Binding-site contacts:
Ligand atom C5 contacts residue TYR6 of chain 2.A at 4.0 Å (hydrophobic).
Ligand atom C7 contacts residue ARG8 of chain 2.A at 4.4 Å.
Ligand atom N2 contacts residue ARG8 of chain 2.A at 3.9 Å.
Ligand atom C7 contacts residue ASN208 of chain 2.A at 3.4 Å.
Ligand atom C2 contacts residue PRO7 of chain 2.A at 3.5 Å (hydrophobic).
Ligand atom C8 contacts residue LEU9 of chain 2.A at 4.0 Å (hydrophobic).
Ligand atom N2 contacts residue PRO7 of chain 2.A at 2.7 Å (h-bond).
Ligand atom C5 contacts residue ASN208 of chain 2.A at 3.7 Å.
Ligand atom C8 contacts residue PRO7 of chain 2.A at 3.6 Å (hydrophobic).
Ligand atom O6 contacts residue TYR6 of chain 2.A at 3.5 Å.
Ligand atom O7 contacts residue ASN208 of chain 2.A at 3.5 Å (h-bond).
Ligand atom C7 contacts residue PRO7 of chain 2.A at 3.6 Å (hydrophobic).
Ligand atom C3 contacts residue ASN208 of chain 2.A at 3.8 Å.
Ligand atom O5 contacts residue ASN208 of chain 2.A at 2.4 Å (h-bond).
Ligand atom O5 contacts residue TYR6 of chain 2.A at 4.0 Å.
Ligand atom C8 contacts residue ARG8 of chain 2.A at 3.8 Å.
Ligand atom C3 contacts residue PRO7 of chain 2.A at 3.8 Å (hydrophobic).
Ligand atom C6 contacts residue TYR6 of chain 2.A at 4.3 Å (hydrophobic).
Ligand atom C8 contacts residue ARG280 of chain 2.A at 4.1 Å.
Ligand atom C2 contacts residue ASN208 of chain 2.A at 2.4 Å.
Ligand atom C1 contacts residue ASN208 of chain 2.A at 1.5 Å.
Ligand atom C4 contacts residue ASN208 of chain 2.A at 4.2 Å.
Ligand atom C8 contacts residue ASN208 of chain 2.A at 4.5 Å.
Ligand atom C1 contacts residue TYR6 of chain 2.A at 4.1 Å (hydrophobic).
Ligand atom C1 contacts residue PRO7 of chain 2.A at 3.6 Å (hydrophobic).
Ligand atom N2 contacts residue ASN208 of chain 2.A at 2.9 Å (h-bond).

Sequence of chain 2.A:
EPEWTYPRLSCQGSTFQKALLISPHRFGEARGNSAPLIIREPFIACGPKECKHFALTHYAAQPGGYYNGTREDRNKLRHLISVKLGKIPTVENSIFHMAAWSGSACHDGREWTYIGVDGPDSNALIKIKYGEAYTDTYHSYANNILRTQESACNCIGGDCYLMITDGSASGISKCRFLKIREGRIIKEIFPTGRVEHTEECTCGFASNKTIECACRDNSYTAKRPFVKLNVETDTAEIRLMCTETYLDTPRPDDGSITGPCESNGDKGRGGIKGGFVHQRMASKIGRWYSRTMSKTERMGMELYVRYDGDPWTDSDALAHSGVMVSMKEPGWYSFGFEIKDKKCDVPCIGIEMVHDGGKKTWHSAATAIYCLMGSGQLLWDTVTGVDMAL

The small molecule below binds the protein below.
Small molecule (SMILES): CC(=O)N[C@@H]1[C@@H](O)[C@H](O)[C@@H](CO)O[C@H]1O